Sequence of chain 2.A:
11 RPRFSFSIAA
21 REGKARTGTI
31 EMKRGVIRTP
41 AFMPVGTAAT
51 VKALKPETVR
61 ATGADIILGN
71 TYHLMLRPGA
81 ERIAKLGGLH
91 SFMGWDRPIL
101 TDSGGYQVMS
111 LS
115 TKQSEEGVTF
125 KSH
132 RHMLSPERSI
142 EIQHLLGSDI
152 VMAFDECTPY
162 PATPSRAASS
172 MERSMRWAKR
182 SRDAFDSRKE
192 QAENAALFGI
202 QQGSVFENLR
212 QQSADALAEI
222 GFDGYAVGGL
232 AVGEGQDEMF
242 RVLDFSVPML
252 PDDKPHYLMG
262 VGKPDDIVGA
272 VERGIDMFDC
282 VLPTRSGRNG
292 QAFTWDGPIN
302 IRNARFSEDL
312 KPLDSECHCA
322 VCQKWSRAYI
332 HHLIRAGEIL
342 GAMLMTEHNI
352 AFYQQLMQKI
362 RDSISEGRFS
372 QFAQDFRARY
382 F

A protein and the small-molecule ligand that binds it are described below.
Small molecule (SMILES): CCNc1nc2cc3[nH]c(NC)nc3cc2c(=O)[nH]1

Binding-site contacts:
Ligand atom C7 contacts residue LEU231 of chain 2.A at 3.7 Å (hydrophobic).
Ligand atom O1 contacts residue GLY229 of chain 2.A at 3.3 Å.
Ligand atom N5 contacts residue MET260 of chain 2.A at 3.7 Å.
Ligand atom C4 contacts residue ALA232 of chain 2.A at 3.5 Å (hydrophobic).
Ligand atom C12 contacts residue ILE201 of chain 2.A at 3.7 Å (hydrophobic).
Ligand atom N5 contacts residue ASP156 of chain 2.A at 2.8 Å (salt-bridge).
Ligand atom N6 contacts residue TYR106 of chain 2.A at 3.7 Å.
Ligand atom C9 contacts residue ASP156 of chain 2.A at 3.7 Å.
Ligand atom O1 contacts residue CYS158 of chain 2.A at 3.4 Å.
Ligand atom O1 contacts residue GLN203 of chain 2.A at 2.9 Å (h-bond).
Ligand atom N2 contacts residue GLY261 of chain 2.A at 3.7 Å.
Ligand atom N3 contacts residue ALA232 of chain 2.A at 3.5 Å (h-bond).
Ligand atom C9 contacts residue CYS158 of chain 2.A at 3.6 Å (hydrophobic).
Ligand atom N6 contacts residue MET260 of chain 2.A at 3.5 Å.
Ligand atom C6 contacts residue LEU231 of chain 2.A at 3.5 Å (hydrophobic).
Ligand atom N1 contacts residue TYR106 of chain 2.A at 3.5 Å.
Ligand atom C6 contacts residue TYR106 of chain 2.A at 3.6 Å (hydrophobic).
Ligand atom C12 contacts residue MET153 of chain 2.A at 3.6 Å (hydrophobic).
Ligand atom N5 contacts residue ILE201 of chain 2.A at 3.7 Å.
Ligand atom C10 contacts residue ASP156 of chain 2.A at 3.6 Å.
Ligand atom N2 contacts residue ALA232 of chain 2.A at 2.8 Å (h-bond).
Ligand atom C1 contacts residue TYR106 of chain 2.A at 3.5 Å (hydrophobic).
Ligand atom C7 contacts residue CYS158 of chain 2.A at 3.5 Å (hydrophobic).
Ligand atom O1 contacts residue ASP156 of chain 2.A at 3.6 Å.
Ligand atom C3 contacts residue TYR106 of chain 2.A at 3.5 Å (hydrophobic).
Ligand atom C4 contacts residue LEU231 of chain 2.A at 3.7 Å (hydrophobic).
Ligand atom C11 contacts residue ASP156 of chain 2.A at 3.6 Å.
Ligand atom C2 contacts residue TYR106 of chain 2.A at 3.5 Å (hydrophobic).
Ligand atom O1 contacts residue GLY230 of chain 2.A at 2.7 Å (h-bond).
Ligand atom N4 contacts residue ASP156 of chain 2.A at 2.8 Å (salt-bridge).
Ligand atom N1 contacts residue GLY261 of chain 2.A at 3.6 Å.
Ligand atom C7 contacts residue GLY230 of chain 2.A at 3.7 Å.
Ligand atom C10 contacts residue MET260 of chain 2.A at 3.6 Å (hydrophobic).
Ligand atom C5 contacts residue GLY261 of chain 2.A at 3.2 Å.
Ligand atom C12 contacts residue MET260 of chain 2.A at 2.8 Å (hydrophobic).
Ligand atom C4 contacts residue TYR106 of chain 2.A at 3.6 Å (hydrophobic).
Ligand atom C11 contacts residue SER103 of chain 2.A at 3.3 Å.
Ligand atom N3 contacts residue LEU231 of chain 2.A at 2.7 Å (h-bond).
Ligand atom C11 contacts residue MET260 of chain 2.A at 3.6 Å (hydrophobic).
Ligand atom C12 contacts residue SER103 of chain 2.A at 3.3 Å.